The small molecule below binds the protein below.
Small molecule (SMILES): CC(=O)N[C@@H]1[C@@H](O)[C@H](O)[C@@H](CO)O[C@H]1O

Sequence of chain 1.A:
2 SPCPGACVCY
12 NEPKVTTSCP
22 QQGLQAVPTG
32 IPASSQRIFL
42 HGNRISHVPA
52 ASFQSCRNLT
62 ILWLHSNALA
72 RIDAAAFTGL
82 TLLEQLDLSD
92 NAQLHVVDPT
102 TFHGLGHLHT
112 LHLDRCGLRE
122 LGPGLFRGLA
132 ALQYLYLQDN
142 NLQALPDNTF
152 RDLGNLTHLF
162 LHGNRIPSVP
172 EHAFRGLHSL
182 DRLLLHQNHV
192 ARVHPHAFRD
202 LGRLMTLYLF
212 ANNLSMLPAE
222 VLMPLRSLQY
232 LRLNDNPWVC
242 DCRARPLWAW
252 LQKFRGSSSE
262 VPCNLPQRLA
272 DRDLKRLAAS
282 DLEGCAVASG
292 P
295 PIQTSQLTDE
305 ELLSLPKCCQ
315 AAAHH

Binding-site contacts:
Ligand atom C2 contacts residue ASN214 of chain 1.A at 2.5 Å.
Ligand atom C5 contacts residue ASN214 of chain 1.A at 3.7 Å.
Ligand atom O5 contacts residue GOL1 of chain 1.L at 3.3 Å (h-bond).
Ligand atom C1 contacts residue GOL1 of chain 1.L at 3.5 Å.
Ligand atom O6 contacts residue GOL1 of chain 1.L at 3.2 Å.
Ligand atom O7 contacts residue ASN214 of chain 1.A at 3.0 Å (h-bond).
Ligand atom C6 contacts residue GOL1 of chain 1.L at 3.6 Å.
Ligand atom C4 contacts residue ASN214 of chain 1.A at 4.2 Å.
Ligand atom C8 contacts residue ASN214 of chain 1.A at 4.4 Å.
Ligand atom C7 contacts residue ASN214 of chain 1.A at 3.1 Å.
Ligand atom O5 contacts residue ASN214 of chain 1.A at 2.4 Å (h-bond).
Ligand atom C3 contacts residue ASN214 of chain 1.A at 3.8 Å.
Ligand atom C5 contacts residue GOL1 of chain 1.L at 3.4 Å.
Ligand atom C1 contacts residue ASN214 of chain 1.A at 1.4 Å.
Ligand atom N2 contacts residue ASN214 of chain 1.A at 2.9 Å (h-bond).